Sequence of chain 1.A:
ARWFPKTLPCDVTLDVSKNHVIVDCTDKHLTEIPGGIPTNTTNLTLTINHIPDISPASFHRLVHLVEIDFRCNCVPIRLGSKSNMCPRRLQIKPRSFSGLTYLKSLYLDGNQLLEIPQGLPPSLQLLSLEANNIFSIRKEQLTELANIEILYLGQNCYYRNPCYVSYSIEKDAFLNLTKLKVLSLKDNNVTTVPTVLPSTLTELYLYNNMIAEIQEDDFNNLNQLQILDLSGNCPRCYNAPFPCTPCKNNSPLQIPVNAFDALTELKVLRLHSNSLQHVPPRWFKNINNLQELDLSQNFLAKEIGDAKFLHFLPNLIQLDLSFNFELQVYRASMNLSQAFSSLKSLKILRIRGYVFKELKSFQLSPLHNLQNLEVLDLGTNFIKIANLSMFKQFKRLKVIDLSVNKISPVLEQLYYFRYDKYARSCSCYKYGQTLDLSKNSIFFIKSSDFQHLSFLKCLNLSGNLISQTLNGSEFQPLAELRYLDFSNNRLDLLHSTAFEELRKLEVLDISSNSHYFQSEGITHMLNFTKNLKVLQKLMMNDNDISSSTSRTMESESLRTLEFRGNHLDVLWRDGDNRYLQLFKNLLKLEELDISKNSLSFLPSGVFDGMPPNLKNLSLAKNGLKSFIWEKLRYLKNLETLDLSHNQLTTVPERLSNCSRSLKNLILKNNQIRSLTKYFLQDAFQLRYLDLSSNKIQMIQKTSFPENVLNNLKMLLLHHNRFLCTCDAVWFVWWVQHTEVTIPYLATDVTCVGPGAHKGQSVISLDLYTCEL

The small molecule below binds the protein below.
Small molecule (SMILES): CC(=O)N[C@@H]1[C@@H](O)[C@H](O)[C@@H](CO)O[C@H]1O

Binding-site contacts:
Ligand atom O4 contacts residue GLN492 of chain 1.A at 2.9 Å (h-bond).
Ligand atom O6 contacts residue SER393 of chain 1.A at 3.4 Å.
Ligand atom C1 contacts residue SER393 of chain 1.A at 4.1 Å.
Ligand atom O7 contacts residue ASN391 of chain 1.A at 3.6 Å (h-bond).
Ligand atom C2 contacts residue ASN391 of chain 1.A at 2.5 Å.
Ligand atom C3 contacts residue ASN391 of chain 1.A at 3.8 Å.
Ligand atom C5 contacts residue SER393 of chain 1.A at 3.8 Å.
Ligand atom C5 contacts residue ASN391 of chain 1.A at 3.6 Å.
Ligand atom C7 contacts residue ASN391 of chain 1.A at 3.5 Å.
Ligand atom N2 contacts residue ASN391 of chain 1.A at 3.0 Å (h-bond).
Ligand atom O5 contacts residue SER393 of chain 1.A at 3.9 Å.
Ligand atom C4 contacts residue GLN492 of chain 1.A at 4.0 Å.
Ligand atom O4 contacts residue HIS493 of chain 1.A at 4.3 Å.
Ligand atom C6 contacts residue SER393 of chain 1.A at 4.1 Å.
Ligand atom O6 contacts residue HIS493 of chain 1.A at 3.4 Å.
Ligand atom C3 contacts residue GLN492 of chain 1.A at 4.3 Å.
Ligand atom C6 contacts residue LYS396 of chain 1.A at 3.5 Å.
Ligand atom O6 contacts residue LYS396 of chain 1.A at 2.4 Å (salt-bridge).
Ligand atom O5 contacts residue ASN391 of chain 1.A at 2.3 Å (h-bond).
Ligand atom C4 contacts residue ASN391 of chain 1.A at 4.2 Å.
Ligand atom C5 contacts residue GLN492 of chain 1.A at 4.3 Å.
Ligand atom C1 contacts residue ASN391 of chain 1.A at 1.4 Å.